Binding-site contacts:
Ligand atom C10 contacts residue ALA61 of chain 1.J at 3.5 Å (hydrophobic).
Ligand atom C8 contacts residue GLY43 of chain 1.J at 3.7 Å.
Ligand atom N15 contacts residue ALA61 of chain 1.J at 3.7 Å.
Ligand atom C6 contacts residue ASP177 of chain 1.J at 3.6 Å.
Ligand atom N7 contacts residue ASP177 of chain 1.J at 2.8 Å (salt-bridge).
Ligand atom C17 contacts residue LEU111 of chain 1.J at 3.8 Å (hydrophobic).
Ligand atom C20 contacts residue LEU111 of chain 1.J at 3.5 Å (hydrophobic).
Ligand atom C3 contacts residue VAL48 of chain 1.J at 3.7 Å (hydrophobic).
Ligand atom N7 contacts residue GLY43 of chain 1.J at 3.5 Å.
Ligand atom O26 contacts residue LYS63 of chain 1.J at 3.1 Å (salt-bridge).
Ligand atom C13 contacts residue LEU163 of chain 1.J at 3.5 Å (hydrophobic).
Ligand atom C24 contacts residue GLY114 of chain 1.J at 3.9 Å.
Ligand atom C21 contacts residue ASP112 of chain 1.J at 3.8 Å.
Ligand atom C9 contacts residue LEU42 of chain 1.J at 3.8 Å (hydrophobic).
Ligand atom C17 contacts residue LEU40 of chain 1.J at 3.3 Å (hydrophobic).
Ligand atom C17 contacts residue CYS110 of chain 1.J at 3.5 Å (hydrophobic).
Ligand atom C21 contacts residue LEU111 of chain 1.J at 3.8 Å (hydrophobic).
Ligand atom C21 contacts residue LEU40 of chain 1.J at 3.5 Å (hydrophobic).
Ligand atom N15 contacts residue GLU109 of chain 1.J at 3.8 Å.
Ligand atom C10 contacts residue LEU111 of chain 1.J at 3.8 Å (hydrophobic).
Ligand atom C19 contacts residue LEU111 of chain 1.J at 3.4 Å (hydrophobic).
Ligand atom N7 contacts residue LYS63 of chain 1.J at 3.7 Å.
Ligand atom C22 contacts residue LEU40 of chain 1.J at 3.9 Å (hydrophobic).
Ligand atom C10 contacts residue GLU109 of chain 1.J at 3.3 Å.
Ligand atom C19 contacts residue LEU40 of chain 1.J at 3.8 Å (hydrophobic).
Ligand atom C12 contacts residue LEU163 of chain 1.J at 3.8 Å (hydrophobic).
Ligand atom O26 contacts residue ASP177 of chain 1.J at 3.2 Å.
Ligand atom C4 contacts residue VAL48 of chain 1.J at 3.6 Å (hydrophobic).
Ligand atom N16 contacts residue LEU40 of chain 1.J at 3.2 Å.
Ligand atom C8 contacts residue LEU42 of chain 1.J at 3.7 Å (hydrophobic).
Ligand atom C5 contacts residue VAL48 of chain 1.J at 3.8 Å (hydrophobic).
Ligand atom N15 contacts residue LEU111 of chain 1.J at 3.1 Å (h-bond).
Ligand atom N16 contacts residue ASP112 of chain 1.J at 3.9 Å.
Ligand atom C6 contacts residue LYS63 of chain 1.J at 3.7 Å.
Ligand atom C3 contacts residue MET108 of chain 1.J at 3.7 Å (hydrophobic).
Ligand atom C18 contacts residue LEU111 of chain 1.J at 3.5 Å (hydrophobic).
Ligand atom N16 contacts residue CYS110 of chain 1.J at 3.7 Å.
Ligand atom C2 contacts residue VAL48 of chain 1.J at 3.9 Å (hydrophobic).
Ligand atom C8 contacts residue ASP177 of chain 1.J at 3.2 Å.
Ligand atom C8 contacts residue ASN161 of chain 1.J at 3.4 Å.

Sequence of chain 1.J:
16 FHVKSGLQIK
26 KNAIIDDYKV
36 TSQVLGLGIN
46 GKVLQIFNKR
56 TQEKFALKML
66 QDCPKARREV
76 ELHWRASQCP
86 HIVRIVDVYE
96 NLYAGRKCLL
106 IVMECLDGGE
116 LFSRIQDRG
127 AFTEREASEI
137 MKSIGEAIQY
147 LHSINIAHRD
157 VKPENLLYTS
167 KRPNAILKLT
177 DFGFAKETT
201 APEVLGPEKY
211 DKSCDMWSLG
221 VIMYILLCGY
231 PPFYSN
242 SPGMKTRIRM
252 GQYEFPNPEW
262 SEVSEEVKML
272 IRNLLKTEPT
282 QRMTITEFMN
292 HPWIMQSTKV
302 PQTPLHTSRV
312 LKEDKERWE

This small molecule binds to this protein.
Small molecule (SMILES): O=C1NCCc2[nH]c(-c3ccnc(-c4cnc5ccccc5c4)c3)cc21